Sequence of chain 1.G:
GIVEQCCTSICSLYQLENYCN

Binding-site contacts:
Ligand atom C2 contacts residue HIS5 of chain 1.D at 4.2 Å.
Ligand atom C2 contacts residue LEU11 of chain 1.H at 4.1 Å (hydrophobic).
Ligand atom C7 contacts residue HIS5 of chain 1.D at 3.6 Å.
Ligand atom C7 contacts residue LEU16 of chain 1.G at 3.8 Å (hydrophobic).
Ligand atom O1 contacts residue VAL2 of chain 1.D at 4.4 Å.
Ligand atom O1 contacts residue SER9 of chain 1.G at 3.5 Å (h-bond).
Ligand atom C1 contacts residue CYS6 of chain 1.G at 3.4 Å (hydrophobic).
Ligand atom C5 contacts residue LEU11 of chain 1.H at 3.6 Å (hydrophobic).
Ligand atom C7 contacts residue LEU17 of chain 1.B at 3.5 Å (hydrophobic).
Ligand atom O1 contacts residue LEU11 of chain 1.H at 4.5 Å.
Ligand atom C4 contacts residue HIS5 of chain 1.D at 4.0 Å.
Ligand atom C1 contacts residue CYS11 of chain 1.G at 3.9 Å (hydrophobic).
Ligand atom C2 contacts residue LEU16 of chain 1.G at 4.2 Å (hydrophobic).
Ligand atom O1 contacts residue ILE10 of chain 1.G at 3.5 Å.
Ligand atom C5 contacts residue LEU6 of chain 1.D at 4.3 Å (hydrophobic).
Ligand atom C4 contacts residue LEU11 of chain 1.H at 3.9 Å (hydrophobic).
Ligand atom C5 contacts residue CYS7 of chain 1.H at 4.0 Å (hydrophobic).
Ligand atom C3 contacts residue LEU11 of chain 1.H at 4.1 Å (hydrophobic).
Ligand atom C4 contacts residue HIS10 of chain 1.H at 4.0 Å.
Ligand atom C5 contacts residue HIS5 of chain 1.D at 4.3 Å.
Ligand atom C2 contacts residue CYS11 of chain 1.G at 3.7 Å (hydrophobic).
Ligand atom C1 contacts residue LEU11 of chain 1.H at 3.8 Å (hydrophobic).
Ligand atom C6 contacts residue VAL2 of chain 1.D at 4.5 Å (hydrophobic).
Ligand atom C6 contacts residue CYS6 of chain 1.G at 3.2 Å (hydrophobic).
Ligand atom C6 contacts residue CYS7 of chain 1.H at 4.0 Å (hydrophobic).
Ligand atom C6 contacts residue LEU11 of chain 1.H at 3.5 Å (hydrophobic).
Ligand atom C5 contacts residue HIS10 of chain 1.H at 4.2 Å.
Ligand atom O1 contacts residue CYS6 of chain 1.G at 2.6 Å (h-bond).
Ligand atom C3 contacts residue LEU16 of chain 1.G at 4.2 Å (hydrophobic).
Ligand atom C7 contacts residue ALA14 of chain 1.H at 3.6 Å (hydrophobic).
Ligand atom C3 contacts residue HIS5 of chain 1.D at 3.8 Å.
Ligand atom O1 contacts residue CYS11 of chain 1.G at 2.8 Å (h-bond).

Sequence of chain 1.D:
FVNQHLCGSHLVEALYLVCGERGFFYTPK

A small-molecule ligand and the protein it binds are described below.
Small molecule (SMILES): Cc1cccc(O)c1

Sequence of chain 1.B:
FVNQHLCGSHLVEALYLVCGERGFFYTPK

Sequence of chain 1.H:
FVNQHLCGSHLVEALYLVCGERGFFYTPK